Binding-site contacts:
Ligand atom O7 contacts residue NAG1 of chain 1.DJ at 3.5 Å (h-bond).
Ligand atom O5 contacts residue ASN60 of chain 1.VA at 2.4 Å (h-bond).
Ligand atom C5 contacts residue ASN60 of chain 1.VA at 3.6 Å.
Ligand atom C1 contacts residue ASN60 of chain 1.VA at 1.4 Å.
Ligand atom O6 contacts residue GLU105 of chain 1.VA at 4.3 Å.
Ligand atom C8 contacts residue THR47 of chain 1.VA at 3.6 Å.
Ligand atom N2 contacts residue ASN60 of chain 1.VA at 2.8 Å (h-bond).
Ligand atom C3 contacts residue ASN60 of chain 1.VA at 3.8 Å.
Ligand atom O7 contacts residue ASN60 of chain 1.VA at 3.2 Å (h-bond).
Ligand atom C8 contacts residue ASN60 of chain 1.VA at 4.3 Å.
Ligand atom O5 contacts residue THR103 of chain 1.VA at 4.3 Å.
Ligand atom C4 contacts residue ASN60 of chain 1.VA at 4.3 Å.
Ligand atom C7 contacts residue ASN60 of chain 1.VA at 3.2 Å.
Ligand atom C2 contacts residue ASN60 of chain 1.VA at 2.5 Å.

Sequence of chain 1.VA:
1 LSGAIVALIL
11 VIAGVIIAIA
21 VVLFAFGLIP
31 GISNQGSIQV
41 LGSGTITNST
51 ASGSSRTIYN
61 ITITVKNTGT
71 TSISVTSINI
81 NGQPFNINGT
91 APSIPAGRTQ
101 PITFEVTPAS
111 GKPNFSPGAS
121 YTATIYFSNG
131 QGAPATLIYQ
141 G

This protein binds this small molecule.
Small molecule (SMILES): CC(=O)N[C@H]1[C@H](O[C@H]2[C@H](O)[C@@H](NC(C)=O)CO[C@@H]2CO)O[C@H](CO)[C@@H](O)[C@@H]1O